Sequence of chain 1.B:
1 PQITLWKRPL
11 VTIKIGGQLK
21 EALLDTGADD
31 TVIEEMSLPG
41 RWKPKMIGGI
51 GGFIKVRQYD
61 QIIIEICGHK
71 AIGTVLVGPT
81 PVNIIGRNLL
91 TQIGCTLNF

Sequence of chain 1.A:
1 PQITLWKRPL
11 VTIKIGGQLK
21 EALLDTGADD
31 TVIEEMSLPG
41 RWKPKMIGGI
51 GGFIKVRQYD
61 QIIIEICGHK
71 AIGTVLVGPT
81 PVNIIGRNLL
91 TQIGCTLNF

The small molecule below binds the protein below.
Small molecule (SMILES): CCCC[C@H](NC(=O)[C@H](C)NC(=O)[C@H](CCC(=O)O)NC(=O)[C@H](Cc1ccccc1)NC[C@H](CC(C)C)NC(=O)[C@@H](NC(=O)[C@@H](N)CCCNC(N)=[NH2+])C(C)C)C(N)=O

Binding-site contacts:
Ligand atom N1 contacts residue GLY48 of chain 1.B at 3.2 Å (h-bond).
Ligand atom CE contacts residue ASP29 of chain 1.A at 3.5 Å.
Ligand atom CB2 contacts residue ASP25 of chain 1.A at 3.4 Å.
Ligand atom N5 contacts residue GLY48 of chain 1.A at 2.8 Å (h-bond).
Ligand atom OE1 contacts residue ASP30 of chain 1.A at 2.8 Å (salt-bridge).
Ligand atom CB3 contacts residue ILE84 of chain 1.B at 3.3 Å (hydrophobic).
Ligand atom O3 contacts residue ALA28 of chain 1.A at 3.4 Å.
Ligand atom N2 contacts residue GLY27 of chain 1.B at 2.8 Å (h-bond).
Ligand atom CD4 contacts residue ASP30 of chain 1.A at 3.2 Å.
Ligand atom O contacts residue ASP29 of chain 1.B at 3.4 Å (salt-bridge).
Ligand atom N4 contacts residue GLY27 of chain 1.A at 3.1 Å (h-bond).
Ligand atom CA3 contacts residue GLY27 of chain 1.A at 3.4 Å.
Ligand atom OE2 contacts residue ILE47 of chain 1.A at 3.3 Å.
Ligand atom CD3 contacts residue ASP30 of chain 1.A at 3.2 Å.
Ligand atom CZ1 contacts residue VAL82 of chain 1.B at 3.3 Å (hydrophobic).
Ligand atom O5 contacts residue ILE47 of chain 1.A at 3.1 Å.
Ligand atom CA3 contacts residue ASP25 of chain 1.B at 3.6 Å.
Ligand atom CD11 contacts residue GLY27 of chain 1.A at 3.0 Å.
Ligand atom O2 contacts residue GLY49 of chain 1.A at 3.2 Å.
Ligand atom CA4 contacts residue GLY48 of chain 1.A at 3.5 Å.
Ligand atom N6 contacts residue ASP29 of chain 1.A at 3.3 Å (salt-bridge).
Ligand atom O3 contacts residue ASP29 of chain 1.A at 3.1 Å (salt-bridge).
Ligand atom CE1 contacts residue LEU23 of chain 1.B at 3.5 Å (hydrophobic).
Ligand atom CG3 contacts residue GLY27 of chain 1.B at 3.5 Å.
Ligand atom OE1 contacts residue ASP29 of chain 1.A at 3.5 Å (salt-bridge).
Ligand atom CA6 contacts residue ASP30 of chain 1.A at 3.3 Å.
Ligand atom N contacts residue ASP29 of chain 1.B at 3.4 Å (salt-bridge).
Ligand atom NH1 contacts residue PRO81 of chain 1.A at 3.5 Å.
Ligand atom CA2 contacts residue GLY27 of chain 1.B at 3.5 Å.
Ligand atom CZ contacts residue PRO81 of chain 1.A at 3.3 Å (hydrophobic).
Ligand atom CD1 contacts residue VAL82 of chain 1.A at 3.4 Å (hydrophobic).
Ligand atom CE contacts residue ASP30 of chain 1.A at 3.0 Å.
Ligand atom O1 contacts residue GLY49 of chain 1.B at 3.5 Å.
Ligand atom CE2 contacts residue VAL82 of chain 1.B at 3.5 Å (hydrophobic).
Ligand atom NH2 contacts residue PRO81 of chain 1.A at 3.0 Å.
Ligand atom N3 contacts residue ASP25 of chain 1.B at 3.5 Å (salt-bridge).
Ligand atom OE2 contacts residue ASP30 of chain 1.A at 2.8 Å (salt-bridge).
Ligand atom CD11 contacts residue LEU23 of chain 1.B at 3.3 Å (hydrophobic).
Ligand atom CB2 contacts residue GLY27 of chain 1.B at 3.3 Å.
Ligand atom N6 contacts residue ASP30 of chain 1.A at 3.4 Å (salt-bridge).